This protein binds this small molecule.
Small molecule (SMILES): CC(=O)N[C@H]1[C@H](O[C@H]2[C@H](O)[C@@H](NC(C)=O)CO[C@@H]2CO)O[C@H](CO)[C@@H](O)[C@@H]1O

Binding-site contacts:
Ligand atom C3 contacts residue ASN19 of chain 38.BA at 4.0 Å.
Ligand atom C4 contacts residue ASN19 of chain 38.BA at 4.4 Å.
Ligand atom C1 contacts residue ASN19 of chain 38.BA at 1.6 Å.
Ligand atom C7 contacts residue ASN19 of chain 38.BA at 3.8 Å.
Ligand atom O7 contacts residue ASN19 of chain 38.BA at 4.2 Å.
Ligand atom C8 contacts residue TYR17 of chain 38.BA at 4.4 Å (hydrophobic).
Ligand atom N2 contacts residue ASN19 of chain 38.BA at 3.2 Å (h-bond).
Ligand atom C2 contacts residue ASN19 of chain 38.BA at 2.9 Å.
Ligand atom O5 contacts residue ASN19 of chain 38.BA at 2.5 Å (h-bond).
Ligand atom C5 contacts residue ASN19 of chain 38.BA at 3.5 Å.

Sequence of chain 38.BA:
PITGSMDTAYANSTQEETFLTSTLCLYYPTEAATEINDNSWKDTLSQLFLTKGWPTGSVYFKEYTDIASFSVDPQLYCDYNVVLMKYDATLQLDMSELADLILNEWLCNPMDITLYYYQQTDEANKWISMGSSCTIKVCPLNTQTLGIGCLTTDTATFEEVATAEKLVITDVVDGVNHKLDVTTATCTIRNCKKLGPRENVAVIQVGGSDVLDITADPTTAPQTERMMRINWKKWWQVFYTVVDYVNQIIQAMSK